The protein below binds the small molecule below.
Small molecule (SMILES): CC(=O)N[C@@H]1[C@@H](O)[C@H](O)[C@@H](CO)O[C@H]1O

Binding-site contacts:
Ligand atom O6 contacts residue PHE312 of chain 1.C at 4.0 Å.
Ligand atom C6 contacts residue PHE316 of chain 1.C at 3.5 Å (hydrophobic).
Ligand atom C5 contacts residue ASN317 of chain 1.C at 3.7 Å.
Ligand atom C6 contacts residue GLY313 of chain 1.C at 3.5 Å.
Ligand atom C1 contacts residue PHE316 of chain 1.C at 4.2 Å (hydrophobic).
Ligand atom C7 contacts residue ASN317 of chain 1.C at 3.5 Å.
Ligand atom C3 contacts residue ASN317 of chain 1.C at 3.8 Å.
Ligand atom C1 contacts residue ASN317 of chain 1.C at 1.4 Å.
Ligand atom O5 contacts residue PHE316 of chain 1.C at 3.1 Å.
Ligand atom C4 contacts residue ASN317 of chain 1.C at 4.2 Å.
Ligand atom C5 contacts residue GLY313 of chain 1.C at 3.8 Å.
Ligand atom O7 contacts residue ASN317 of chain 1.C at 3.8 Å.
Ligand atom C2 contacts residue ASN317 of chain 1.C at 2.4 Å.
Ligand atom N2 contacts residue ASN317 of chain 1.C at 2.8 Å (h-bond).
Ligand atom C5 contacts residue PHE316 of chain 1.C at 4.0 Å (hydrophobic).
Ligand atom O5 contacts residue ASN317 of chain 1.C at 2.4 Å (h-bond).
Ligand atom O6 contacts residue GLY313 of chain 1.C at 4.0 Å.
Ligand atom O5 contacts residue GLY313 of chain 1.C at 4.2 Å.
Ligand atom C6 contacts residue PHE312 of chain 1.C at 4.2 Å (hydrophobic).

Sequence of chain 1.C:
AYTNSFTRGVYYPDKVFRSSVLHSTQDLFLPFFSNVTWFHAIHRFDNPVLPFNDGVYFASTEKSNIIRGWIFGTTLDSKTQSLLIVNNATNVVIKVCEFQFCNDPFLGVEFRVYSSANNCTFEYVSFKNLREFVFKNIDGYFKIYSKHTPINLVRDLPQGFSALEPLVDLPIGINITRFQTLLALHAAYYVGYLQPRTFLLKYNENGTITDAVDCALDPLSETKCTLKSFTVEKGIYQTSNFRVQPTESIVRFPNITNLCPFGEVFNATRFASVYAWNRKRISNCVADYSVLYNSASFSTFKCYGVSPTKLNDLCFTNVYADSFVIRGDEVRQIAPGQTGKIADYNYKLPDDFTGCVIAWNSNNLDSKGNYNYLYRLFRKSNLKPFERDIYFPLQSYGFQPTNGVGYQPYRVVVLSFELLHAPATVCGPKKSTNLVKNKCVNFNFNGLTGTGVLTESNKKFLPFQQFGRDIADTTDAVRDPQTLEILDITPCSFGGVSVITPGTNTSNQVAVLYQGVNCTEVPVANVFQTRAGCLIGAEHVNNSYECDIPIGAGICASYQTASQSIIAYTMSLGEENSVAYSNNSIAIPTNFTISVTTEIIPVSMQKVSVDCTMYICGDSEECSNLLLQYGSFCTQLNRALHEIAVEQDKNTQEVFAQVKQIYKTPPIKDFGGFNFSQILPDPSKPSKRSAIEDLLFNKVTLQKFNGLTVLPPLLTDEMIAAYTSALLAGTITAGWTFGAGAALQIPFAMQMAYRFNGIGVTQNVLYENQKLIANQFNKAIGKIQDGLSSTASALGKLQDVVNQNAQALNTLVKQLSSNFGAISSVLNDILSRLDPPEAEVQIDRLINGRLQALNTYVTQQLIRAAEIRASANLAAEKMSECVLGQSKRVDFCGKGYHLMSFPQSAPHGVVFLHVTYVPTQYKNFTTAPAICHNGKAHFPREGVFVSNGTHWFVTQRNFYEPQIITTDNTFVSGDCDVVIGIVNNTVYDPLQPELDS